A small-molecule ligand and the protein it binds are described below.
Small molecule (SMILES): CC(=O)N[C@@H]1[C@@H](O)[C@H](O)[C@@H](CO)O[C@H]1O

Binding-site contacts:
Ligand atom C1 contacts residue ASN479 of chain 1.A at 1.4 Å.
Ligand atom O5 contacts residue ASN479 of chain 1.A at 2.4 Å (h-bond).
Ligand atom C3 contacts residue ASN479 of chain 1.A at 3.8 Å.
Ligand atom O7 contacts residue ASN479 of chain 1.A at 4.5 Å.
Ligand atom C4 contacts residue ASN479 of chain 1.A at 4.2 Å.
Ligand atom C5 contacts residue ASN479 of chain 1.A at 3.7 Å.
Ligand atom C7 contacts residue ASN479 of chain 1.A at 3.9 Å.
Ligand atom C2 contacts residue ASN479 of chain 1.A at 2.5 Å.
Ligand atom N2 contacts residue ASN479 of chain 1.A at 2.9 Å (h-bond).

Sequence of chain 1.A:
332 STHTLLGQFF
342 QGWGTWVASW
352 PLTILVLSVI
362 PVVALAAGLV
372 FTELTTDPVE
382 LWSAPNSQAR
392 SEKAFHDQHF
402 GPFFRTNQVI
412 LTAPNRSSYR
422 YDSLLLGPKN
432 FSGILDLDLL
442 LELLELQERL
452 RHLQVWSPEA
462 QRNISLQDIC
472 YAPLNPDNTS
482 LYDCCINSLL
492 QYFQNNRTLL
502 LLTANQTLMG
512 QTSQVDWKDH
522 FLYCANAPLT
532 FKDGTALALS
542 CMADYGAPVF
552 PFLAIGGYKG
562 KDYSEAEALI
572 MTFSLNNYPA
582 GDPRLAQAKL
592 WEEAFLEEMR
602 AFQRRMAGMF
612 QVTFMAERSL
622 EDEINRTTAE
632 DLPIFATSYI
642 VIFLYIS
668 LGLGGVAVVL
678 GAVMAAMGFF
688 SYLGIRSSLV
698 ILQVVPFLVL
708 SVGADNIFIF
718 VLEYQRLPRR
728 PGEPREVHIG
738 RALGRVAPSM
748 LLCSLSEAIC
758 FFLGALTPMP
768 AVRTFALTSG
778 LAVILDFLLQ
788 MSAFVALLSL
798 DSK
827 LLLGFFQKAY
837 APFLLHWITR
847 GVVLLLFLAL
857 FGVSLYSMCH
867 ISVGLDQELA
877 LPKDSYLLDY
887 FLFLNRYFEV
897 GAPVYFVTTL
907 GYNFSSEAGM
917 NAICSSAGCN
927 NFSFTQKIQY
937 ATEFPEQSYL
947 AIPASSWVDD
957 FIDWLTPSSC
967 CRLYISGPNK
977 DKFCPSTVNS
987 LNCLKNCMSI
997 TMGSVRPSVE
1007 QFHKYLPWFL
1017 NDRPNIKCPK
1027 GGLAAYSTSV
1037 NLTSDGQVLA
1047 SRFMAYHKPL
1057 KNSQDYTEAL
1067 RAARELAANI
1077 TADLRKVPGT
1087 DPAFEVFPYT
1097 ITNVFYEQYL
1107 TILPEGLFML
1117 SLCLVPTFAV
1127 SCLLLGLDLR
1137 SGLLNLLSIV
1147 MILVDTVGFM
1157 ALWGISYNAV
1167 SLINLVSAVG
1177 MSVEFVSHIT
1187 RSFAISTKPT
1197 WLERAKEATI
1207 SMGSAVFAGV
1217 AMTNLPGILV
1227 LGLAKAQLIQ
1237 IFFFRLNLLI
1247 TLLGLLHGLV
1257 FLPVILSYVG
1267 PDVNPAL